Binding-site contacts:
Ligand atom C15 contacts residue ASP81 of chain 1.B at 3.7 Å.
Ligand atom C5 contacts residue GLY279 of chain 1.B at 3.8 Å.
Ligand atom N3 contacts residue GLY83 of chain 1.B at 3.7 Å.
Ligand atom C8 contacts residue LEU79 of chain 1.B at 3.5 Å (hydrophobic).
Ligand atom C8 contacts residue ILE167 of chain 1.B at 3.7 Å (hydrophobic).
Ligand atom S1 contacts residue ASP277 of chain 1.B at 3.9 Å.
Ligand atom C10 contacts residue ASP81 of chain 1.B at 3.7 Å.
Ligand atom C3 contacts residue THR281 of chain 1.B at 3.6 Å.
Ligand atom C1 contacts residue SER278 of chain 1.B at 3.8 Å.
Ligand atom C6 contacts residue LEU79 of chain 1.B at 3.9 Å (hydrophobic).
Ligand atom N2 contacts residue ASP81 of chain 1.B at 2.8 Å (salt-bridge).
Ligand atom C2 contacts residue GLN61 of chain 1.B at 3.8 Å.
Ligand atom C2 contacts residue GLY279 of chain 1.B at 3.9 Å.
Ligand atom C14 contacts residue TYR120 of chain 1.B at 4.0 Å (hydrophobic).
Ligand atom C4 contacts residue GLY279 of chain 1.B at 3.5 Å.
Ligand atom C1 contacts residue THR280 of chain 1.B at 3.9 Å.
Ligand atom N3 contacts residue GLY279 of chain 1.B at 3.8 Å.
Ligand atom C7 contacts residue GLY279 of chain 1.B at 3.6 Å.
Ligand atom C3 contacts residue GLN61 of chain 1.B at 3.4 Å.
Ligand atom C1 contacts residue THR281 of chain 1.B at 3.7 Å.
Ligand atom C5 contacts residue ILE159 of chain 1.B at 4.0 Å (hydrophobic).
Ligand atom C13 contacts residue TYR120 of chain 1.B at 3.9 Å (hydrophobic).
Ligand atom C1 contacts residue GLY279 of chain 1.B at 3.7 Å.
Ligand atom N1 contacts residue GLY279 of chain 1.B at 2.8 Å (h-bond).
Ligand atom C3 contacts residue GLY62 of chain 1.B at 3.7 Å.
Ligand atom N3 contacts residue ASP277 of chain 1.B at 2.9 Å (salt-bridge).
Ligand atom C11 contacts residue ASP277 of chain 1.B at 3.8 Å.
Ligand atom C7 contacts residue LEU79 of chain 1.B at 3.8 Å (hydrophobic).
Ligand atom C1 contacts residue SER59 of chain 1.B at 3.5 Å.
Ligand atom C11 contacts residue GLY279 of chain 1.B at 3.8 Å.
Ligand atom S1 contacts residue THR280 of chain 1.B at 3.9 Å.
Ligand atom C1 contacts residue GLY62 of chain 1.B at 3.7 Å.
Ligand atom C2 contacts residue GLY62 of chain 1.B at 3.6 Å.
Ligand atom C8 contacts residue ASP81 of chain 1.B at 3.4 Å.
Ligand atom N3 contacts residue ASP81 of chain 1.B at 2.7 Å (salt-bridge).
Ligand atom C11 contacts residue ASP81 of chain 1.B at 3.5 Å.
Ligand atom C3 contacts residue GLY60 of chain 1.B at 3.4 Å.
Ligand atom C15 contacts residue ILE167 of chain 1.B at 3.9 Å (hydrophobic).
Ligand atom O1 contacts residue TRP164 of chain 1.B at 3.8 Å.
Ligand atom C6 contacts residue GLY279 of chain 1.B at 3.7 Å.

This small molecule binds to this protein.
Small molecule (SMILES): C[C@@H]1C[C@H]1CNC(=O)[C@@H]1C[C@H]1[C@]12COC[C@H]1CSC(N)=N2

Sequence of chain 1.B:
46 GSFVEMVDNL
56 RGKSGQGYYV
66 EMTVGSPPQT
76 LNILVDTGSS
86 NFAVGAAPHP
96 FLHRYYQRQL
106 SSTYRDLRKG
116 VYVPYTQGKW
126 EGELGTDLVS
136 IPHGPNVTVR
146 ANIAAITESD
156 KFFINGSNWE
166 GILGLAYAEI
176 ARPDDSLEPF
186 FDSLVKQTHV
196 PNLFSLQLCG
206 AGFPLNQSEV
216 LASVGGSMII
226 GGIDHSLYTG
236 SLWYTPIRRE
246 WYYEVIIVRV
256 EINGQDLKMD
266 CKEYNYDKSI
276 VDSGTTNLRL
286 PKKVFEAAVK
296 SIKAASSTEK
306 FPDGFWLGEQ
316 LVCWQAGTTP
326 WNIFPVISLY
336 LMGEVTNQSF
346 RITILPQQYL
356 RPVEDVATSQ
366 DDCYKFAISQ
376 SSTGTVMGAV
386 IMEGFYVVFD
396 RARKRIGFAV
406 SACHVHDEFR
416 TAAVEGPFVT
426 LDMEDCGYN